Binding-site contacts:
Ligand atom O4' contacts residue ALA424 of chain 1.A at 3.6 Å (h-bond).
Ligand atom C8 contacts residue THR264 of chain 1.A at 3.6 Å.
Ligand atom O2G contacts residue THR267 of chain 1.A at 3.7 Å.
Ligand atom O2A contacts residue LYS266 of chain 1.A at 3.5 Å (salt-bridge).
Ligand atom O1B contacts residue MG1 of chain 1.J at 3.4 Å.
Ligand atom N7 contacts residue GLY423 of chain 1.A at 3.8 Å.
Ligand atom O1B contacts residue LYS266 of chain 1.A at 3.0 Å (salt-bridge).
Ligand atom N3 contacts residue HIS399 of chain 1.A at 3.1 Å (h-bond).
Ligand atom C2 contacts residue LEU268 of chain 1.A at 3.8 Å (hydrophobic).
Ligand atom N3 contacts residue LEU268 of chain 1.A at 3.7 Å.
Ligand atom S1G contacts residue PHE375 of chain 1.F at 3.5 Å (h-bond).
Ligand atom N6 contacts residue GLY222 of chain 1.A at 2.8 Å (h-bond).
Ligand atom C2 contacts residue HIS399 of chain 1.A at 3.7 Å.
Ligand atom O2B contacts residue THR264 of chain 1.A at 2.9 Å (h-bond).
Ligand atom C8 contacts residue GLY263 of chain 1.A at 3.8 Å.
Ligand atom O1B contacts residue GLY265 of chain 1.A at 3.7 Å.
Ligand atom O3B contacts residue GLY263 of chain 1.A at 2.9 Å (h-bond).
Ligand atom O3A contacts residue GLY265 of chain 1.A at 3.3 Å (h-bond).
Ligand atom N1 contacts residue GLY222 of chain 1.A at 3.8 Å.
Ligand atom O2B contacts residue GLY265 of chain 1.A at 2.4 Å (h-bond).
Ligand atom O3A contacts residue GLY263 of chain 1.A at 3.5 Å.
Ligand atom O1B contacts residue THR267 of chain 1.A at 3.0 Å (h-bond).
Ligand atom PB contacts residue GLY265 of chain 1.A at 3.5 Å.
Ligand atom PB contacts residue LYS266 of chain 1.A at 3.3 Å.
Ligand atom O2A contacts residue LEU268 of chain 1.A at 3.3 Å (h-bond).
Ligand atom N7 contacts residue GLY265 of chain 1.A at 3.5 Å.
Ligand atom C4 contacts residue LEU268 of chain 1.A at 3.7 Å (hydrophobic).
Ligand atom PG contacts residue MG1 of chain 1.J at 3.3 Å.
Ligand atom PA contacts residue GLY265 of chain 1.A at 3.8 Å.
Ligand atom N6 contacts residue ILE395 of chain 1.A at 3.7 Å.
Ligand atom O2A contacts residue THR267 of chain 1.A at 3.0 Å (h-bond).
Ligand atom O2G contacts residue MG1 of chain 1.J at 2.3 Å.
Ligand atom O3G contacts residue MG1 of chain 1.J at 3.2 Å.
Ligand atom C8 contacts residue GLY423 of chain 1.A at 3.7 Å.
Ligand atom PB contacts residue GLY263 of chain 1.A at 3.6 Å.
Ligand atom N7 contacts residue THR264 of chain 1.A at 2.9 Å (h-bond).
Ligand atom O2A contacts residue GLY265 of chain 1.A at 3.1 Å.
Ligand atom O2B contacts residue LYS266 of chain 1.A at 2.7 Å (salt-bridge).
Ligand atom O2B contacts residue GLY263 of chain 1.A at 3.3 Å (h-bond).
Ligand atom C8 contacts residue GLY265 of chain 1.A at 3.5 Å.

The small molecule below binds the protein below.
Small molecule (SMILES): Nc1ncnc2c1ncn2[C@@H]1O[C@H](COP(=O)(O)OP(=O)(O)OP(O)(O)=S)[C@@H](O)[C@H]1O

Sequence of chain 1.F:
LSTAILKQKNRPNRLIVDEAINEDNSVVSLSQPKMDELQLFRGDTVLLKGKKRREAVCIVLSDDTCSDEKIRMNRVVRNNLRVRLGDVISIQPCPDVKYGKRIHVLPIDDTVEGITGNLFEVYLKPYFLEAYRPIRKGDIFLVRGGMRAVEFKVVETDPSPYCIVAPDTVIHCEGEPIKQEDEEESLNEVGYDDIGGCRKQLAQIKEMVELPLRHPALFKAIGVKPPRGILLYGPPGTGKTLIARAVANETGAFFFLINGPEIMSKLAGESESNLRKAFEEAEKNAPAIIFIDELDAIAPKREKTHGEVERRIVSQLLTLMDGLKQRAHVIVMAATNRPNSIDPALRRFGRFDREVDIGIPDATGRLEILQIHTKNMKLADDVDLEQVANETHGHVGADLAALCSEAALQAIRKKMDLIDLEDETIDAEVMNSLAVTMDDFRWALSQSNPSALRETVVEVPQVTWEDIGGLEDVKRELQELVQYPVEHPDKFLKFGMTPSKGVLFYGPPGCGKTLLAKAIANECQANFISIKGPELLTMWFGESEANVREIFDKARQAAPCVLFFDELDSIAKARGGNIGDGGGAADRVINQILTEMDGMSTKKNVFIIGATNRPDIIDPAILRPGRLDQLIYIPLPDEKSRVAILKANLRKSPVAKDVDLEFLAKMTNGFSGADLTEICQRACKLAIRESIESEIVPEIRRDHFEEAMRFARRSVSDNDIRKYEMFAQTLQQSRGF

Sequence of chain 1.A:
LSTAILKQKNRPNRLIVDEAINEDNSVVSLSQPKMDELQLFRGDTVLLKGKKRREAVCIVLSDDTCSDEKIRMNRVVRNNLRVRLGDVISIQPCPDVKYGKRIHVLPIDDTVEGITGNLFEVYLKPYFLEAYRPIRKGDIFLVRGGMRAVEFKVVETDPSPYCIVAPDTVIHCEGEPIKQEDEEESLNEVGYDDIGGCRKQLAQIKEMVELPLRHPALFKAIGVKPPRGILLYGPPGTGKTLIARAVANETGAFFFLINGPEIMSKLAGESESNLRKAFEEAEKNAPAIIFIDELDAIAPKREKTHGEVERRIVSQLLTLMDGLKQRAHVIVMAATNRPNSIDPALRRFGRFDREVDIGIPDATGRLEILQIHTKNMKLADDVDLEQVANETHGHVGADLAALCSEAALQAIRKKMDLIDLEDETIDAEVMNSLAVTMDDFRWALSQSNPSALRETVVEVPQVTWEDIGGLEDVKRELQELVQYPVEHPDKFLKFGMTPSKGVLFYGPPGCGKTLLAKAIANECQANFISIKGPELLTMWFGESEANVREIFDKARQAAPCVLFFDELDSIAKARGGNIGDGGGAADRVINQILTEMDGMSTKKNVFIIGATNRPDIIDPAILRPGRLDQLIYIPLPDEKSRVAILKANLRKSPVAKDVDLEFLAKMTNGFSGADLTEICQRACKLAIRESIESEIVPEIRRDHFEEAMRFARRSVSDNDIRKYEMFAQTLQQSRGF